Sequence of chain 1.A:
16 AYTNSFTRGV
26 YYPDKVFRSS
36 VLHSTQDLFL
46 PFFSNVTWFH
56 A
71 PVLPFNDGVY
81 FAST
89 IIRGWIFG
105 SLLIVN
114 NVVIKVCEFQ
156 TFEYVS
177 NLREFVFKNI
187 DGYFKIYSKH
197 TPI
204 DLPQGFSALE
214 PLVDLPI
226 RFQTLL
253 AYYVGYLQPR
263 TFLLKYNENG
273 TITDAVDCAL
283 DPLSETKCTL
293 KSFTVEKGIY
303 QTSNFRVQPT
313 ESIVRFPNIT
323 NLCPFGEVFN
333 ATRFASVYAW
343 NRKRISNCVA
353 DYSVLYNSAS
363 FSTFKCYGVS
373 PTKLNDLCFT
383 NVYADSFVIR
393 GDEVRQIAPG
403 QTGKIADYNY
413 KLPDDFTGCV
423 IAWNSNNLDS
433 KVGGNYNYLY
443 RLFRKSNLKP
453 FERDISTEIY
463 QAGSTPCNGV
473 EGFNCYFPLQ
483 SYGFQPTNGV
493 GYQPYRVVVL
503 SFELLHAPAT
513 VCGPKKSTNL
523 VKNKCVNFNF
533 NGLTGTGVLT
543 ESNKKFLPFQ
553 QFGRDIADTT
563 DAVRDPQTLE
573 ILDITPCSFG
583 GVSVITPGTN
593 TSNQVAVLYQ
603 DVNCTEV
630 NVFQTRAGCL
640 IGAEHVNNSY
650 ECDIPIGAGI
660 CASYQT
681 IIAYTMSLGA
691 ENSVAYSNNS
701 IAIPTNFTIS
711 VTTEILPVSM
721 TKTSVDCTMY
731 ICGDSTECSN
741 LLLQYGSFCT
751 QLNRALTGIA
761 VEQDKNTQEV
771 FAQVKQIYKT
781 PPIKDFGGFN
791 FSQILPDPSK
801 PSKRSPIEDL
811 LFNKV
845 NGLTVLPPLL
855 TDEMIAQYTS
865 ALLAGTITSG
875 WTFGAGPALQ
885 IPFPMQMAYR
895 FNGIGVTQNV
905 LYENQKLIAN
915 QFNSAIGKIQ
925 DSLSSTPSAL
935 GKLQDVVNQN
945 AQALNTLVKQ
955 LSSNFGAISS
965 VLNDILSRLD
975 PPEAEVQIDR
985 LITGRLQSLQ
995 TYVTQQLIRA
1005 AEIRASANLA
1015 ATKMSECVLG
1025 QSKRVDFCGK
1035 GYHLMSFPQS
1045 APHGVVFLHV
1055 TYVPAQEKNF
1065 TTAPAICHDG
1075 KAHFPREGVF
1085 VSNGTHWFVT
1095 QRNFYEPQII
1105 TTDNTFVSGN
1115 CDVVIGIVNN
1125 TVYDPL

Binding-site contacts:
Ligand atom O5 contacts residue SER792 of chain 1.A at 3.1 Å (h-bond).
Ligand atom C6 contacts residue GLN793 of chain 1.A at 3.8 Å.
Ligand atom C5 contacts residue ASN790 of chain 1.A at 3.6 Å.
Ligand atom C2 contacts residue ASN790 of chain 1.A at 2.4 Å.
Ligand atom C5 contacts residue SER792 of chain 1.A at 3.4 Å.
Ligand atom C7 contacts residue ASN790 of chain 1.A at 2.9 Å.
Ligand atom O6 contacts residue GLN793 of chain 1.A at 4.1 Å.
Ligand atom C8 contacts residue ASN790 of chain 1.A at 3.5 Å.
Ligand atom C6 contacts residue SER792 of chain 1.A at 3.7 Å.
Ligand atom C1 contacts residue ASN790 of chain 1.A at 1.4 Å.
Ligand atom O5 contacts residue ASN790 of chain 1.A at 2.3 Å (h-bond).
Ligand atom O7 contacts residue ASN790 of chain 1.A at 3.1 Å (h-bond).
Ligand atom C3 contacts residue ASN790 of chain 1.A at 3.8 Å.
Ligand atom C4 contacts residue ASN790 of chain 1.A at 4.2 Å.
Ligand atom C1 contacts residue SER792 of chain 1.A at 3.5 Å.
Ligand atom N2 contacts residue ASN790 of chain 1.A at 2.9 Å (h-bond).

The protein below binds the small molecule below.
Small molecule (SMILES): CC(=O)N[C@@H]1[C@@H](O)[C@H](O)[C@@H](CO)O[C@H]1O